Sequence of chain 1.D:
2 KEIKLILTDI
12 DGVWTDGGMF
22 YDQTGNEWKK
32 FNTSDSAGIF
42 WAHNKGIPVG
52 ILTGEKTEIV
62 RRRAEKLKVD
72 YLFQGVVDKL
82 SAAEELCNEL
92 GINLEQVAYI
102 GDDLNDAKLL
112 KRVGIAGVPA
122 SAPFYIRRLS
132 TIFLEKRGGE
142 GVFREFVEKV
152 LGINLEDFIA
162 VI

Binding-site contacts:
Ligand atom O8 contacts residue GLU56 of chain 1.B at 2.8 Å (salt-bridge).
Ligand atom C1 contacts residue ARG64 of chain 1.D at 3.3 Å.
Ligand atom C3 contacts residue SER37 of chain 1.D at 3.5 Å.
Ligand atom C1 contacts residue THR34 of chain 1.D at 3.8 Å.
Ligand atom O1A contacts residue SER37 of chain 1.D at 3.9 Å.
Ligand atom O7 contacts residue SER37 of chain 1.D at 3.7 Å.
Ligand atom C2 contacts residue GLU56 of chain 1.B at 3.4 Å.
Ligand atom O6 contacts residue SER37 of chain 1.D at 4.0 Å.
Ligand atom C9 contacts residue ASP12 of chain 1.B at 4.0 Å.
Ligand atom C9 contacts residue VN41 of chain 1.I at 3.1 Å.
Ligand atom C8 contacts residue GLU56 of chain 1.B at 3.5 Å.
Ligand atom O9 contacts residue ASP12 of chain 1.B at 2.9 Å (salt-bridge).
Ligand atom C3 contacts residue LEU68 of chain 1.D at 3.7 Å (hydrophobic).
Ligand atom O7 contacts residue THR34 of chain 1.D at 2.9 Å (h-bond).
Ligand atom C1 contacts residue MET20 of chain 1.B at 3.8 Å (hydrophobic).
Ligand atom O1A contacts residue ARG64 of chain 1.D at 2.7 Å (salt-bridge).
Ligand atom C1 contacts residue LYS67 of chain 1.D at 3.8 Å.
Ligand atom C1 contacts residue LEU68 of chain 1.D at 4.0 Å (hydrophobic).
Ligand atom O2 contacts residue GLU56 of chain 1.B at 2.5 Å (salt-bridge).
Ligand atom O4 contacts residue SER37 of chain 1.D at 3.8 Å.
Ligand atom C5 contacts residue SER37 of chain 1.D at 3.4 Å.
Ligand atom O6 contacts residue GLU56 of chain 1.B at 3.3 Å (salt-bridge).
Ligand atom O2 contacts residue LYS67 of chain 1.D at 3.1 Å (salt-bridge).
Ligand atom C8 contacts residue THR34 of chain 1.D at 3.6 Å.
Ligand atom C7 contacts residue THR34 of chain 1.D at 3.7 Å.
Ligand atom C6 contacts residue GLU56 of chain 1.B at 3.8 Å.
Ligand atom O9 contacts residue THR54 of chain 1.B at 3.9 Å.
Ligand atom C4 contacts residue SER37 of chain 1.D at 3.9 Å.
Ligand atom C1 contacts residue GLU56 of chain 1.B at 3.9 Å.
Ligand atom O9 contacts residue VN41 of chain 1.I at 2.5 Å.
Ligand atom O1A contacts residue THR34 of chain 1.D at 3.0 Å (h-bond).
Ligand atom O9 contacts residue GLU56 of chain 1.B at 3.6 Å.
Ligand atom O1B contacts residue ARG64 of chain 1.D at 2.6 Å (salt-bridge).
Ligand atom O6 contacts residue THR34 of chain 1.D at 3.2 Å (h-bond).
Ligand atom O1B contacts residue MET20 of chain 1.B at 3.5 Å (h-bond).
Ligand atom O1A contacts residue MET20 of chain 1.B at 3.4 Å (h-bond).
Ligand atom C2 contacts residue LYS67 of chain 1.D at 4.0 Å.
Ligand atom O1B contacts residue LYS67 of chain 1.D at 2.8 Å (salt-bridge).
Ligand atom C9 contacts residue THR34 of chain 1.D at 3.9 Å.
Ligand atom O1B contacts residue GLU56 of chain 1.B at 3.8 Å.

The protein below binds the small molecule below.
Small molecule (SMILES): O=C(O)[C@]1(O)C[C@H](O)[C@@H](O)[C@H]([C@H](O)[C@H](O)CO)O1

Sequence of chain 1.B:
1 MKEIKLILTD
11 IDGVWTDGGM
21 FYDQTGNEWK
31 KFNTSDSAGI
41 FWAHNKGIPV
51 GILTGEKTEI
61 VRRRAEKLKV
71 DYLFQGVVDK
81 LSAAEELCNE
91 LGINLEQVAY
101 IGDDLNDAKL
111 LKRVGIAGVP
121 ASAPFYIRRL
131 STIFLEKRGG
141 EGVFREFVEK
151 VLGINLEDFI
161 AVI